This protein binds this small molecule.
Small molecule (SMILES): C=C1NC(=O)[C@@H](CC)NC(=O)CNC(=O)[C@H](Cc2c[nH]c3cccc(OC)c23)NC(=O)[C@H](CC2=c3ccccc3=NC2)NC(=O)c2csc(n2)[C@@H](C)NC(=O)CN(C)C1=O

Binding-site contacts:
Ligand atom C18 contacts residue PRO414 of chain 1.DB at 3.6 Å (hydrophobic).
Ligand atom C19 contacts residue SER417 of chain 1.DB at 2.8 Å.
Ligand atom CA contacts residue TRP448 of chain 1.DB at 3.4 Å (hydrophobic).
Ligand atom CG contacts residue MET682 of chain 1.DB at 3.5 Å (hydrophobic).
Ligand atom O contacts residue LEU660 of chain 1.DB at 3.7 Å.
Ligand atom CA contacts residue SER417 of chain 1.DB at 3.6 Å.
Ligand atom CA contacts residue LEU660 of chain 1.DB at 3.5 Å (hydrophobic).
Ligand atom CA contacts residue GLN487 of chain 1.DB at 3.1 Å.
Ligand atom CD1 contacts residue LEU660 of chain 1.DB at 3.6 Å (hydrophobic).
Ligand atom C16 contacts residue PRO414 of chain 1.DB at 3.5 Å (hydrophobic).
Ligand atom SG contacts residue VAL488 of chain 1.DB at 3.4 Å.
Ligand atom CE3 contacts residue MET682 of chain 1.DB at 3.6 Å (hydrophobic).
Ligand atom CN contacts residue PRO615 of chain 1.DB at 3.7 Å (hydrophobic).
Ligand atom C contacts residue GLN487 of chain 1.DB at 3.6 Å.
Ligand atom C17 contacts residue PRO414 of chain 1.DB at 3.4 Å (hydrophobic).
Ligand atom N6 contacts residue GLU413 of chain 1.DB at 3.1 Å (salt-bridge).
Ligand atom N contacts residue ALA489 of chain 1.DB at 3.3 Å (h-bond).
Ligand atom CD2 contacts residue MET682 of chain 1.DB at 3.4 Å (hydrophobic).
Ligand atom CA contacts residue ALA489 of chain 1.DB at 3.4 Å (hydrophobic).
Ligand atom CB contacts residue ASP450 of chain 1.DB at 3.4 Å.
Ligand atom N contacts residue TRP448 of chain 1.DB at 3.3 Å.
Ligand atom O3 contacts residue SER417 of chain 1.DB at 3.1 Å (h-bond).
Ligand atom C15 contacts residue PRO414 of chain 1.DB at 3.7 Å (hydrophobic).
Ligand atom O contacts residue LEU660 of chain 1.DB at 3.1 Å.
Ligand atom CB contacts residue PHE684 of chain 1.DB at 3.5 Å (hydrophobic).
Ligand atom C19 contacts residue ILE416 of chain 1.DB at 3.5 Å (hydrophobic).
Ligand atom N contacts residue SER417 of chain 1.DB at 3.6 Å.
Ligand atom CH2 contacts residue MET682 of chain 1.DB at 3.2 Å (hydrophobic).
Ligand atom CZ3 contacts residue MET682 of chain 1.DB at 3.0 Å (hydrophobic).
Ligand atom C contacts residue TRP448 of chain 1.DB at 3.4 Å (hydrophobic).
Ligand atom SG contacts residue GLN487 of chain 1.DB at 3.5 Å (h-bond).
Ligand atom C15 contacts residue MET682 of chain 1.DB at 3.7 Å (hydrophobic).
Ligand atom C19 contacts residue VAL415 of chain 1.DB at 3.6 Å (hydrophobic).
Ligand atom CG contacts residue TRP448 of chain 1.DB at 3.2 Å (hydrophobic).
Ligand atom CN contacts residue PHE684 of chain 1.DB at 3.6 Å (hydrophobic).
Ligand atom C11 contacts residue ARG446 of chain 1.DB at 3.6 Å.
Ligand atom CB contacts residue LEU660 of chain 1.DB at 3.6 Å (hydrophobic).
Ligand atom C19 contacts residue PRO414 of chain 1.DB at 3.7 Å (hydrophobic).
Ligand atom O contacts residue TRP448 of chain 1.DB at 3.2 Å.
Ligand atom CB contacts residue PRO486 of chain 1.DB at 3.6 Å (hydrophobic).

Sequence of chain 1.DB:
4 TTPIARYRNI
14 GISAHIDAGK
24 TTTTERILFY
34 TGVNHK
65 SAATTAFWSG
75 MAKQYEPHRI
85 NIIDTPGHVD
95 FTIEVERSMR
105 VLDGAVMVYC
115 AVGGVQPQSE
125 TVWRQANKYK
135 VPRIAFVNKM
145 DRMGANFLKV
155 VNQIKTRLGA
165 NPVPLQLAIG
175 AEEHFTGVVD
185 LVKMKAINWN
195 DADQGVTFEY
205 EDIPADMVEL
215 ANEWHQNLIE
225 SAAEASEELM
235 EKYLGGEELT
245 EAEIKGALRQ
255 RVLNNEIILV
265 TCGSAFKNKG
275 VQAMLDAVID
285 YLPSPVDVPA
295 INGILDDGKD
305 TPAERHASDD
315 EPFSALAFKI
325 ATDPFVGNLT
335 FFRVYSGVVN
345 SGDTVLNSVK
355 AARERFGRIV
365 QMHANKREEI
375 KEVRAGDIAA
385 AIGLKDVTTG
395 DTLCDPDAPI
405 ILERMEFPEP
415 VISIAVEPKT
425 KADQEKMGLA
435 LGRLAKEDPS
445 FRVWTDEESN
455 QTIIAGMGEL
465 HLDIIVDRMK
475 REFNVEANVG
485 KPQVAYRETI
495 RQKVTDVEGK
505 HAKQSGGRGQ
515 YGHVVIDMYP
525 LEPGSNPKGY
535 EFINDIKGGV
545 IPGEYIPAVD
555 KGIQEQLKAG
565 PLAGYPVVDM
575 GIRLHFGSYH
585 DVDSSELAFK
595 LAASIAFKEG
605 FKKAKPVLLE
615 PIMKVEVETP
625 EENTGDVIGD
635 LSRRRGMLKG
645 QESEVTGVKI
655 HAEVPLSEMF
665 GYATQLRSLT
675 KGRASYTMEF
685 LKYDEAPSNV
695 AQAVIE